Sequence of chain 3.C:
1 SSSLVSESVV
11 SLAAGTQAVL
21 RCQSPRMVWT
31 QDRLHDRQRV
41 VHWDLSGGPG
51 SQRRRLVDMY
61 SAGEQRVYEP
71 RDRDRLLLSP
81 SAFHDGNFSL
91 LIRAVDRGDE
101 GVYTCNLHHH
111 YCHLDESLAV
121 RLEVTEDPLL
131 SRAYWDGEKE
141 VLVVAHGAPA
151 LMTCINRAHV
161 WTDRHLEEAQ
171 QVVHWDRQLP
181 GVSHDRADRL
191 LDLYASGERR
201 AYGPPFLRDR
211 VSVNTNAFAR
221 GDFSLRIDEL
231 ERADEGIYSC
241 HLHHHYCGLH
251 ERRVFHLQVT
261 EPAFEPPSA

Binding-site contacts:
Ligand atom C8 contacts residue ILE155 of chain 3.C at 3.7 Å (hydrophobic).
Ligand atom C5 contacts residue ASN87 of chain 3.C at 3.7 Å.
Ligand atom O7 contacts residue ASN87 of chain 3.C at 4.4 Å.
Ligand atom C6 contacts residue SER79 of chain 3.C at 3.6 Å.
Ligand atom C1 contacts residue ASN87 of chain 3.C at 1.4 Å.
Ligand atom C7 contacts residue ASN87 of chain 3.C at 3.9 Å.
Ligand atom C3 contacts residue ASN87 of chain 3.C at 3.8 Å.
Ligand atom O5 contacts residue ASN87 of chain 3.C at 2.4 Å (h-bond).
Ligand atom O6 contacts residue LEU91 of chain 3.C at 3.9 Å.
Ligand atom C2 contacts residue ASN87 of chain 3.C at 2.5 Å.
Ligand atom N2 contacts residue ASN87 of chain 3.C at 2.9 Å (h-bond).
Ligand atom C5 contacts residue SER79 of chain 3.C at 4.3 Å.
Ligand atom O6 contacts residue SER79 of chain 3.C at 2.5 Å (h-bond).
Ligand atom O5 contacts residue SER79 of chain 3.C at 3.8 Å.
Ligand atom C4 contacts residue ASN87 of chain 3.C at 4.2 Å.

This protein binds this small molecule.
Small molecule (SMILES): CC(=O)N[C@@H]1[C@@H](O)[C@H](O)[C@@H](CO)O[C@H]1O